A small-molecule ligand and the protein it binds are described below.
Small molecule (SMILES): CC(=O)N[C@H]1[C@H](O[C@H]2[C@H](O)[C@@H](NC(C)=O)CO[C@@H]2CO)O[C@H](CO)[C@@H](O)[C@@H]1O

Sequence of chain 1.A:
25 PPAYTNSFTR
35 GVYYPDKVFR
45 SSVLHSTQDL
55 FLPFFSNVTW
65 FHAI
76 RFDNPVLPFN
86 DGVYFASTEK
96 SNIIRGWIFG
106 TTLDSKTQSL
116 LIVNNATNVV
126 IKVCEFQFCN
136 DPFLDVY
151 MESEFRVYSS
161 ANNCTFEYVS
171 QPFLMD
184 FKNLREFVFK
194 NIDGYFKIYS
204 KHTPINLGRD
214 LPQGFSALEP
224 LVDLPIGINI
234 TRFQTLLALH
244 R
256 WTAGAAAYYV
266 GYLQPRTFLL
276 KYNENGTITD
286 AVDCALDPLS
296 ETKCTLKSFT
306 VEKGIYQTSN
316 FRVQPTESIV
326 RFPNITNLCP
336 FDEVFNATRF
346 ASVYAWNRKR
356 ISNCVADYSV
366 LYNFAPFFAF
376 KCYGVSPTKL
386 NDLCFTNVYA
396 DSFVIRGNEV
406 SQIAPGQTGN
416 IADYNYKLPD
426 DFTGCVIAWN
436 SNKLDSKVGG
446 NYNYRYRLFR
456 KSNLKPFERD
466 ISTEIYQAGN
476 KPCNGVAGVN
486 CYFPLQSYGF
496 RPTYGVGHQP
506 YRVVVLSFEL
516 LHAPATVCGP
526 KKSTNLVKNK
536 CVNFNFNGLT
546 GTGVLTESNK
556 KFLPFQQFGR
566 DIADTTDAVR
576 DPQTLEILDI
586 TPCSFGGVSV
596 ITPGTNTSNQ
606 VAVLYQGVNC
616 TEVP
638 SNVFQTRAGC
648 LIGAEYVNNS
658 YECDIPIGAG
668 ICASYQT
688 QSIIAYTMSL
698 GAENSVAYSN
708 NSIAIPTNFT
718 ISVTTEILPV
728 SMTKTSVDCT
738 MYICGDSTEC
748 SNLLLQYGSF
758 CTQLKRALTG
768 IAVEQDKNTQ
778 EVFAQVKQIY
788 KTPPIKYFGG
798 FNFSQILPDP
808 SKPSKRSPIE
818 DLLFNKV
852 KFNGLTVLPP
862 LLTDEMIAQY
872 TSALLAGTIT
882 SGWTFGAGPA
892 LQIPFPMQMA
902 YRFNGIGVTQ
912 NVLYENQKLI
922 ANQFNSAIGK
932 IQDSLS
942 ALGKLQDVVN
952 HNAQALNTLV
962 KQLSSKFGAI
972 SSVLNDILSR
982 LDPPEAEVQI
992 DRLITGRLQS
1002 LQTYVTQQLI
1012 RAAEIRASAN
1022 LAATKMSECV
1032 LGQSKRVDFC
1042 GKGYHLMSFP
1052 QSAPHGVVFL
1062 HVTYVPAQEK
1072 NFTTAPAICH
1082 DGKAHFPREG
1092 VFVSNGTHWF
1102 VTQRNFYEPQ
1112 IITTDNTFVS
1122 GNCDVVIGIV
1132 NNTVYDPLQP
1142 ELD

Binding-site contacts:
Ligand atom C5 contacts residue ASN329 of chain 1.A at 3.6 Å.
Ligand atom O7 contacts residue ASN329 of chain 1.A at 3.9 Å.
Ligand atom C2 contacts residue ASN329 of chain 1.A at 2.8 Å.
Ligand atom O5 contacts residue ASN329 of chain 1.A at 2.3 Å (h-bond).
Ligand atom C7 contacts residue ASN329 of chain 1.A at 3.8 Å.
Ligand atom C8 contacts residue GLN578 of chain 1.A at 4.4 Å.
Ligand atom C1 contacts residue ASN329 of chain 1.A at 1.5 Å.
Ligand atom N2 contacts residue ASN329 of chain 1.A at 3.2 Å (h-bond).
Ligand atom C4 contacts residue ASN329 of chain 1.A at 4.4 Å.
Ligand atom N2 contacts residue GLN578 of chain 1.A at 4.2 Å.
Ligand atom C3 contacts residue ASN329 of chain 1.A at 4.0 Å.